Binding-site contacts:
Ligand atom N2 contacts residue ASN616 of chain 1.A at 2.9 Å (h-bond).
Ligand atom C5 contacts residue ASN616 of chain 1.A at 3.7 Å.
Ligand atom C1 contacts residue ASN616 of chain 1.A at 1.4 Å.
Ligand atom O5 contacts residue ASN616 of chain 1.A at 2.4 Å (h-bond).
Ligand atom C7 contacts residue ASN616 of chain 1.A at 3.2 Å.
Ligand atom C3 contacts residue ASN616 of chain 1.A at 3.8 Å.
Ligand atom C2 contacts residue ASN616 of chain 1.A at 2.5 Å.
Ligand atom O7 contacts residue ASN616 of chain 1.A at 2.8 Å (h-bond).
Ligand atom C4 contacts residue ASN616 of chain 1.A at 4.3 Å.

Sequence of chain 1.A:
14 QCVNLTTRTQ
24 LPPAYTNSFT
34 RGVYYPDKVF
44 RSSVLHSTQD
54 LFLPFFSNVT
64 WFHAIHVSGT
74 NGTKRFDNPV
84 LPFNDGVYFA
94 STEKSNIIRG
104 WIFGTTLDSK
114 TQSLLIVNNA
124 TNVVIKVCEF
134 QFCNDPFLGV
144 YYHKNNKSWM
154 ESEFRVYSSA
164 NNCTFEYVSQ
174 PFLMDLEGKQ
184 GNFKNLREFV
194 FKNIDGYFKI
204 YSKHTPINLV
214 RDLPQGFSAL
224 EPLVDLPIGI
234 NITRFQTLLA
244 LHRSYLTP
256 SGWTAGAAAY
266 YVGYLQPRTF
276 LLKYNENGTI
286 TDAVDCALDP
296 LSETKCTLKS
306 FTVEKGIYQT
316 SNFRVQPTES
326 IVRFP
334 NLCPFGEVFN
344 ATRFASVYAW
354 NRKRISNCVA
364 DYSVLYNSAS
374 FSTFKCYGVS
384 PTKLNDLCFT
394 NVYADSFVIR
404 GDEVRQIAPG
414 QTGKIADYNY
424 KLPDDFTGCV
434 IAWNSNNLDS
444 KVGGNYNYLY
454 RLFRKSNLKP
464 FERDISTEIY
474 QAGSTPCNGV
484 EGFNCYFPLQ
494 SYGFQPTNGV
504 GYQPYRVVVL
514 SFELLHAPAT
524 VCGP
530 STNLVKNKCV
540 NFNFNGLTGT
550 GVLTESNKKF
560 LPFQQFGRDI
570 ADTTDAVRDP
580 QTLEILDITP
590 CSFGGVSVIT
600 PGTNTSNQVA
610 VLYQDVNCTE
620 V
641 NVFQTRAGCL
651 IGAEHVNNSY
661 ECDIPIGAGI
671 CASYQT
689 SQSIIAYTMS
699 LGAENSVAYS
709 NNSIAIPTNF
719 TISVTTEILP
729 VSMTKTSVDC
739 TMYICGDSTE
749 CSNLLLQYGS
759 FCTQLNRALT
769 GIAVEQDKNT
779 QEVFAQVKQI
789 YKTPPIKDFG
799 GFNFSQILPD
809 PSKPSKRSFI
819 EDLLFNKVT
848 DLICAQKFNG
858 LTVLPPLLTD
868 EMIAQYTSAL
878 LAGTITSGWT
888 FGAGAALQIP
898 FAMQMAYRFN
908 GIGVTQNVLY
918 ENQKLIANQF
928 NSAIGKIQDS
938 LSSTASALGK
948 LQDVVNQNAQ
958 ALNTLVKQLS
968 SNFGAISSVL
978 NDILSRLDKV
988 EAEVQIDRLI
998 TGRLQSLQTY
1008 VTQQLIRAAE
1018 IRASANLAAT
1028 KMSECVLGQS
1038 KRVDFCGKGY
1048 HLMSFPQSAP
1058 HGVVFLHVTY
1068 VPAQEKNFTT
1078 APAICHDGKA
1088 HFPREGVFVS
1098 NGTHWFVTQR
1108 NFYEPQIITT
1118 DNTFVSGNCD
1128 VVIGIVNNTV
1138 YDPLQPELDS

This protein binds this small molecule.
Small molecule (SMILES): CC(=O)N[C@@H]1[C@@H](O)[C@H](O)[C@@H](CO)O[C@H]1O